Binding-site contacts:
Ligand atom N7 contacts residue PHE630 of chain 1.C at 3.8 Å.
Ligand atom C5 contacts residue LEU655 of chain 1.C at 3.5 Å (hydrophobic).
Ligand atom O3G contacts residue ARG620 of chain 1.F at 3.5 Å (salt-bridge).
Ligand atom N7 contacts residue LEU655 of chain 1.C at 3.7 Å.
Ligand atom O2B contacts residue MG1 of chain 1.M at 2.0 Å.
Ligand atom PG contacts residue MG1 of chain 1.M at 3.4 Å.
Ligand atom PG contacts residue ARG619 of chain 1.F at 3.6 Å.
Ligand atom O2B contacts residue SER510 of chain 1.C at 2.6 Å (h-bond).
Ligand atom O5' contacts residue ARG619 of chain 1.F at 3.4 Å (salt-bridge).
Ligand atom O2A contacts residue THR511 of chain 1.C at 3.7 Å.
Ligand atom N6 contacts residue ILE464 of chain 1.C at 3.6 Å.
Ligand atom N6 contacts residue PHE630 of chain 1.C at 3.7 Å.
Ligand atom O4' contacts residue PHE630 of chain 1.C at 3.6 Å.
Ligand atom N1 contacts residue LYS649 of chain 1.C at 3.3 Å (salt-bridge).
Ligand atom C2 contacts residue LYS649 of chain 1.C at 3.4 Å.
Ligand atom C6 contacts residue PHE630 of chain 1.C at 3.4 Å (hydrophobic).
Ligand atom PB contacts residue MG1 of chain 1.M at 3.5 Å.
Ligand atom O1A contacts residue THR511 of chain 1.C at 3.7 Å.
Ligand atom C5 contacts residue PHE630 of chain 1.C at 3.5 Å (hydrophobic).
Ligand atom O1A contacts residue GLY508 of chain 1.C at 3.0 Å (h-bond).
Ligand atom N3 contacts residue ASP652 of chain 1.C at 3.1 Å (salt-bridge).
Ligand atom S1G contacts residue ASN605 of chain 1.C at 3.0 Å (h-bond).
Ligand atom N1 contacts residue PHE630 of chain 1.C at 3.5 Å.
Ligand atom O1B contacts residue GLY508 of chain 1.C at 3.1 Å (h-bond).
Ligand atom O2G contacts residue ARG620 of chain 1.F at 3.1 Å (salt-bridge).
Ligand atom O2A contacts residue SER510 of chain 1.C at 3.3 Å.
Ligand atom C2 contacts residue LEU650 of chain 1.C at 3.6 Å (hydrophobic).
Ligand atom C8 contacts residue THR511 of chain 1.C at 3.4 Å.
Ligand atom O2G contacts residue ARG619 of chain 1.F at 2.6 Å (salt-bridge).
Ligand atom O3A contacts residue ARG619 of chain 1.F at 3.7 Å.
Ligand atom C4 contacts residue LEU655 of chain 1.C at 3.5 Å (hydrophobic).
Ligand atom O1B contacts residue LYS509 of chain 1.C at 3.2 Å (salt-bridge).
Ligand atom O2A contacts residue ARG514 of chain 1.C at 3.4 Å (salt-bridge).
Ligand atom O2G contacts residue THR505 of chain 1.C at 2.9 Å (h-bond).
Ligand atom O3B contacts residue ARG619 of chain 1.F at 3.5 Å (salt-bridge).
Ligand atom O1B contacts residue THR507 of chain 1.C at 3.3 Å (h-bond).
Ligand atom O3G contacts residue MG1 of chain 1.M at 2.0 Å.
Ligand atom O3B contacts residue ALA506 of chain 1.C at 3.0 Å (h-bond).
Ligand atom C2 contacts residue ASP652 of chain 1.C at 3.4 Å.
Ligand atom C2' contacts residue THR511 of chain 1.C at 3.7 Å.

A protein and the small-molecule ligand that binds it are described below.
Small molecule (SMILES): Nc1ncnc2c1ncn2[C@@H]1O[C@H](COP(=O)(O)OP(=O)(O)OP(O)(O)=S)[C@@H](O)[C@H]1O

Sequence of chain 1.C:
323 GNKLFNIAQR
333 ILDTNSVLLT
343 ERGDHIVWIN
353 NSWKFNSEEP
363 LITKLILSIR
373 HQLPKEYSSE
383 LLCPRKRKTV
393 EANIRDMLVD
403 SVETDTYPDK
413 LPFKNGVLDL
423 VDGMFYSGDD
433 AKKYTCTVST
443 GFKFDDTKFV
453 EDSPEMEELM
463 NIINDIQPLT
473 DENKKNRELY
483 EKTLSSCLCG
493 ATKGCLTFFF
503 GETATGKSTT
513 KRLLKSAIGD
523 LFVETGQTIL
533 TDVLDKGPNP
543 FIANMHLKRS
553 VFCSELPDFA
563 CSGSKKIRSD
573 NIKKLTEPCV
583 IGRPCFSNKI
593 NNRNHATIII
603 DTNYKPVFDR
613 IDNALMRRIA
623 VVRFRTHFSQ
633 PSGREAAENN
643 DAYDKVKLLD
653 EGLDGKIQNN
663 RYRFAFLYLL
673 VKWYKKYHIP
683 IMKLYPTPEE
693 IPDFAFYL

Sequence of chain 1.F:
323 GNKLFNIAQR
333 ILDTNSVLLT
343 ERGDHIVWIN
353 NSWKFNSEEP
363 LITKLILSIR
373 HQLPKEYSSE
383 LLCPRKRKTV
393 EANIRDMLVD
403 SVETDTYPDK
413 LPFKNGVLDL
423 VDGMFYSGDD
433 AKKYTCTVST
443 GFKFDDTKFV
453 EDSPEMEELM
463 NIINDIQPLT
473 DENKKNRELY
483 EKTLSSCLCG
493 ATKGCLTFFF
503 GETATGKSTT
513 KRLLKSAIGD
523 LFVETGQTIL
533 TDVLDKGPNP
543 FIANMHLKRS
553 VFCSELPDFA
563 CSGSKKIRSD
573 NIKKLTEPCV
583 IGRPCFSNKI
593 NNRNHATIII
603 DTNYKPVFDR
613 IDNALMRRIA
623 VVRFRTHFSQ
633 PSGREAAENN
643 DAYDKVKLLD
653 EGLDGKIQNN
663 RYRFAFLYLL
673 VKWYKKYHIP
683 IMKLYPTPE